Sequence of chain 1.B:
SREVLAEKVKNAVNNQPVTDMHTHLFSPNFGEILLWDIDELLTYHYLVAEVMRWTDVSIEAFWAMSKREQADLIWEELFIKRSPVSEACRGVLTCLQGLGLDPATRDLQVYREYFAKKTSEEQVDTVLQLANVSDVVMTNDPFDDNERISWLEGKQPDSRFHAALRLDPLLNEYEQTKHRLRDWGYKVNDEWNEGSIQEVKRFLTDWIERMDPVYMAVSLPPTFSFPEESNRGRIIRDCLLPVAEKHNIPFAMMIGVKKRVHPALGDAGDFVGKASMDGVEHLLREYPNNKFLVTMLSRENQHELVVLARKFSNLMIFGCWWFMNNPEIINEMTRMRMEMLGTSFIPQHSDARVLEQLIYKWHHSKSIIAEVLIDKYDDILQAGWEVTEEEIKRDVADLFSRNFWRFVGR

This protein binds this small molecule.
Small molecule (SMILES): O=C(O)[C@@H](O)C(O)[C@H](O)C(=O)O

Binding-site contacts:
Ligand atom O5B contacts residue TYR50 of chain 1.B at 3.3 Å (h-bond).
Ligand atom O5A contacts residue TYR50 of chain 1.B at 3.6 Å.
Ligand atom O2 contacts residue TRP325 of chain 1.B at 3.0 Å (h-bond).
Ligand atom O1B contacts residue HIS26 of chain 1.B at 3.4 Å (h-bond).
Ligand atom C5 contacts residue ARG357 of chain 1.B at 3.7 Å.
Ligand atom O4 contacts residue TRP326 of chain 1.B at 3.6 Å.
Ligand atom C2 contacts residue ZN1 of chain 1.J at 3.0 Å.
Ligand atom C4 contacts residue HIS49 of chain 1.B at 3.9 Å.
Ligand atom O2 contacts residue ZN1 of chain 1.J at 2.2 Å.
Ligand atom C5 contacts residue TYR50 of chain 1.B at 3.8 Å (hydrophobic).
Ligand atom C1 contacts residue ZN1 of chain 1.J at 3.0 Å.
Ligand atom C3 contacts residue ZN1 of chain 1.J at 3.8 Å.
Ligand atom C1 contacts residue HIS28 of chain 1.B at 3.9 Å.
Ligand atom C5 contacts residue HIS49 of chain 1.B at 3.7 Å.
Ligand atom O1B contacts residue HIS28 of chain 1.B at 3.1 Å (h-bond).
Ligand atom C4 contacts residue TRP326 of chain 1.B at 3.7 Å (hydrophobic).
Ligand atom O3 contacts residue ZN1 of chain 1.J at 3.3 Å.
Ligand atom O2 contacts residue ASP355 of chain 1.B at 2.9 Å (salt-bridge).
Ligand atom C2 contacts residue TRP326 of chain 1.B at 3.9 Å (hydrophobic).
Ligand atom C2 contacts residue TRP325 of chain 1.B at 3.7 Å (hydrophobic).
Ligand atom O1B contacts residue ARG170 of chain 1.B at 2.6 Å (salt-bridge).
Ligand atom O1A contacts residue MET258 of chain 1.B at 4.0 Å.
Ligand atom O1B contacts residue MET258 of chain 1.B at 3.1 Å.
Ligand atom C3 contacts residue HIS28 of chain 1.B at 4.0 Å.
Ligand atom O5B contacts residue ASP355 of chain 1.B at 3.4 Å (salt-bridge).
Ligand atom O3 contacts residue ARG357 of chain 1.B at 3.2 Å (salt-bridge).
Ligand atom C1 contacts residue MET258 of chain 1.B at 3.7 Å (hydrophobic).
Ligand atom O5A contacts residue ARG357 of chain 1.B at 2.7 Å (salt-bridge).
Ligand atom O1A contacts residue ARG170 of chain 1.B at 3.4 Å (salt-bridge).
Ligand atom O2 contacts residue HIS28 of chain 1.B at 3.6 Å (h-bond).
Ligand atom O3 contacts residue HIS28 of chain 1.B at 2.8 Å (h-bond).
Ligand atom C3 contacts residue ARG357 of chain 1.B at 3.7 Å.
Ligand atom O1B contacts residue ZN1 of chain 1.J at 2.2 Å.
Ligand atom C1 contacts residue ARG170 of chain 1.B at 3.5 Å.
Ligand atom O4 contacts residue ARG357 of chain 1.B at 2.9 Å (salt-bridge).
Ligand atom O4 contacts residue HIS49 of chain 1.B at 3.0 Å (h-bond).
Ligand atom O3 contacts residue ASP355 of chain 1.B at 4.0 Å.
Ligand atom C4 contacts residue ARG357 of chain 1.B at 3.7 Å.
Ligand atom C2 contacts residue HIS28 of chain 1.B at 4.0 Å.
Ligand atom O5A contacts residue HIS49 of chain 1.B at 3.0 Å (h-bond).